Sequence of chain 1.A:
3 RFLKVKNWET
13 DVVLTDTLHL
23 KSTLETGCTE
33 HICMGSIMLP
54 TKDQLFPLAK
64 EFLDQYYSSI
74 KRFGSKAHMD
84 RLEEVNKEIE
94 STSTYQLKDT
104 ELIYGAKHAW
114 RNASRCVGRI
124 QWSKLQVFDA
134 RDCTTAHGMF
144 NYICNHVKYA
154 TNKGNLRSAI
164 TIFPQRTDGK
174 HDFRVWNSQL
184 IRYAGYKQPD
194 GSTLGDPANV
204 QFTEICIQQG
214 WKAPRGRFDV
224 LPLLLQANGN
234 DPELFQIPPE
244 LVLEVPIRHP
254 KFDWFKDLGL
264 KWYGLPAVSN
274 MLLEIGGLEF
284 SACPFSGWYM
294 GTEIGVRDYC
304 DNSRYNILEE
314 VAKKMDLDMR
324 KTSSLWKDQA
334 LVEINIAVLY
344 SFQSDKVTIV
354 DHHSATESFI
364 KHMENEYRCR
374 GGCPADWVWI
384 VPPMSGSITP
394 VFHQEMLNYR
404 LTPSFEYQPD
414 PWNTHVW

This protein binds this small molecule.
Small molecule (SMILES): [H]/N=C(\Nc1cccc(OCCOc2cccc(N/C(=N/[H])c3cccs3)c2)c1)c1cccs1

Sequence of chain 1.B:
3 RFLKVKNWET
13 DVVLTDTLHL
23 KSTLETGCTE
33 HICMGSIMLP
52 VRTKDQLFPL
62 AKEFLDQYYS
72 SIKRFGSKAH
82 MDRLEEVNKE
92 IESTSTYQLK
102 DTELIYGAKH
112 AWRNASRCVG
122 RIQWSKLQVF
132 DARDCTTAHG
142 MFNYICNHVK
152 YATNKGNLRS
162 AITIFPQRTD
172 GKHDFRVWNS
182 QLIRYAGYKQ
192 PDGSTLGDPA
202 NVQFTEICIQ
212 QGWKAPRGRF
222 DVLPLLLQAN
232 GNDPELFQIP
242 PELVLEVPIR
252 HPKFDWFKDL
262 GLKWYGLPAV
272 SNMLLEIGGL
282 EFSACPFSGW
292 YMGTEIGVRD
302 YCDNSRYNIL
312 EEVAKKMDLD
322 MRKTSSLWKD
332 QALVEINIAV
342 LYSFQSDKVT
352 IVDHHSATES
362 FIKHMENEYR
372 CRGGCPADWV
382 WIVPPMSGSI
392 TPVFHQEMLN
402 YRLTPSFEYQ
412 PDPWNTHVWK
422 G

Binding-site contacts:
Ligand atom N08 contacts residue GLU296 of chain 1.A at 2.8 Å (salt-bridge).
Ligand atom C32 contacts residue ARG185 of chain 1.A at 3.2 Å.
Ligand atom C02 contacts residue PHE288 of chain 1.A at 3.8 Å (hydrophobic).
Ligand atom C33 contacts residue SER181 of chain 1.A at 3.1 Å.
Ligand atom C34 contacts residue SER181 of chain 1.A at 3.2 Å.
Ligand atom C04 contacts residue PRO269 of chain 1.A at 3.6 Å (hydrophobic).
Ligand atom N07 contacts residue GLU296 of chain 1.A at 2.5 Å (salt-bridge).
Ligand atom C16 contacts residue GLU296 of chain 1.A at 3.6 Å.
Ligand atom C33 contacts residue ARG185 of chain 1.A at 2.9 Å.
Ligand atom C14 contacts residue VAL271 of chain 1.A at 3.3 Å (hydrophobic).
Ligand atom C34 contacts residue ARG185 of chain 1.A at 3.4 Å.
Ligand atom C13 contacts residue VAL271 of chain 1.A at 3.5 Å (hydrophobic).
Ligand atom C15 contacts residue VAL271 of chain 1.A at 3.6 Å (hydrophobic).
Ligand atom C18 contacts residue HEM1 of chain 1.C at 3.7 Å.
Ligand atom C03 contacts residue PRO269 of chain 1.A at 3.5 Å (hydrophobic).
Ligand atom C03 contacts residue SER289 of chain 1.A at 3.8 Å.
Ligand atom N28 contacts residue ARG307 of chain 1.A at 3.2 Å (salt-bridge).
Ligand atom C11 contacts residue HEM1 of chain 1.C at 3.6 Å.
Ligand atom C15 contacts residue HEM1 of chain 1.C at 3.3 Å.
Ligand atom C02 contacts residue HEM1 of chain 1.C at 3.5 Å.
Ligand atom C23 contacts residue TRP10 of chain 1.B at 3.6 Å (hydrophobic).
Ligand atom C02 contacts residue GLY290 of chain 1.A at 3.2 Å.
Ligand atom C12 contacts residue HEM1 of chain 1.C at 3.5 Å.
Ligand atom C05 contacts residue PRO269 of chain 1.A at 3.7 Å (hydrophobic).
Ligand atom C03 contacts residue PHE288 of chain 1.A at 3.5 Å (hydrophobic).
Ligand atom C04 contacts residue VAL271 of chain 1.A at 3.6 Å (hydrophobic).
Ligand atom C06 contacts residue GLU296 of chain 1.A at 3.3 Å.
Ligand atom C13 contacts residue HEM1 of chain 1.C at 3.5 Å.
Ligand atom C11 contacts residue GLU296 of chain 1.A at 3.4 Å.
Ligand atom O37 contacts residue GLN182 of chain 1.A at 3.4 Å (h-bond).
Ligand atom S01 contacts residue HEM1 of chain 1.C at 3.3 Å.
Ligand atom C24 contacts residue SER306 of chain 1.A at 3.6 Å.
Ligand atom O17 contacts residue GLN182 of chain 1.A at 3.7 Å.
Ligand atom C16 contacts residue HEM1 of chain 1.C at 3.6 Å.
Ligand atom C14 contacts residue HEM1 of chain 1.C at 3.6 Å.
Ligand atom N08 contacts residue TRP291 of chain 1.A at 3.0 Å (h-bond).
Ligand atom C02 contacts residue SER289 of chain 1.A at 3.5 Å.
Ligand atom C23 contacts residue SER306 of chain 1.A at 3.1 Å.
Ligand atom O17 contacts residue HEM1 of chain 1.C at 3.3 Å (h-bond).
Ligand atom C22 contacts residue TRP10 of chain 1.B at 3.0 Å (hydrophobic).